Sequence of chain 5.B:
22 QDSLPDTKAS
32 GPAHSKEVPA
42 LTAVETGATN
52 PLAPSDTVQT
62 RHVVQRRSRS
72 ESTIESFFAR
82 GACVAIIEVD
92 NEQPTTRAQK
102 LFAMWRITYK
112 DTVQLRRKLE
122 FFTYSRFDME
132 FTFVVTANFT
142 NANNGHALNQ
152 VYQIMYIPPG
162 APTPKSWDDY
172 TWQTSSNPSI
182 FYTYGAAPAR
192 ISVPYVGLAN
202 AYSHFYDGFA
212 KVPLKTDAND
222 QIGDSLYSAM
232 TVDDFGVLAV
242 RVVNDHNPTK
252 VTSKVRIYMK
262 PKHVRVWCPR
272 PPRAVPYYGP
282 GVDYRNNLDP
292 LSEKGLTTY

Binding-site contacts:
Ligand atom N4 contacts residue ILE192 of chain 5.B at 3.6 Å.
Ligand atom C13 contacts residue PHE236 of chain 5.B at 3.8 Å (hydrophobic).
Ligand atom O15 contacts residue MET130 of chain 5.B at 3.8 Å.
Ligand atom C1 contacts residue ILE155 of chain 5.B at 3.8 Å (hydrophobic).
Ligand atom C22 contacts residue PHE236 of chain 5.B at 3.3 Å (hydrophobic).
Ligand atom C4 contacts residue ALA24 of chain 5.D at 3.9 Å (hydrophobic).
Ligand atom O24 contacts residue THR109 of chain 5.B at 3.6 Å.
Ligand atom C3 contacts residue ALA24 of chain 5.D at 3.6 Å (hydrophobic).
Ligand atom C12 contacts residue PHE236 of chain 5.B at 3.7 Å (hydrophobic).
Ligand atom C7 contacts residue VAL194 of chain 5.B at 3.6 Å (hydrophobic).
Ligand atom N6 contacts residue VAL194 of chain 5.B at 3.6 Å.
Ligand atom C4 contacts residue TYR157 of chain 5.B at 3.5 Å (hydrophobic).
Ligand atom C20 contacts residue PHE236 of chain 5.B at 3.4 Å (hydrophobic).
Ligand atom C19 contacts residue TYR110 of chain 5.B at 3.8 Å (hydrophobic).
Ligand atom C11 contacts residue PHE132 of chain 5.B at 3.5 Å (hydrophobic).
Ligand atom N3 contacts residue ILE192 of chain 5.B at 3.7 Å.
Ligand atom C16 contacts residue MET130 of chain 5.B at 3.8 Å (hydrophobic).
Ligand atom C13 contacts residue ILE108 of chain 5.B at 3.6 Å (hydrophobic).
Ligand atom C19 contacts residue PHE236 of chain 5.B at 3.6 Å (hydrophobic).
Ligand atom C18 contacts residue TYR110 of chain 5.B at 3.8 Å (hydrophobic).
Ligand atom O24 contacts residue PHE236 of chain 5.B at 3.9 Å.
Ligand atom C8 contacts residue VAL194 of chain 5.B at 3.8 Å (hydrophobic).
Ligand atom C3 contacts residue PRO179 of chain 5.B at 3.6 Å (hydrophobic).
Ligand atom N4 contacts residue LEU239 of chain 5.B at 3.6 Å.
Ligand atom C7 contacts residue ILE25 of chain 5.D at 3.8 Å (hydrophobic).
Ligand atom C10 contacts residue PHE132 of chain 5.B at 3.7 Å (hydrophobic).
Ligand atom C10 contacts residue ILE108 of chain 5.B at 3.5 Å (hydrophobic).
Ligand atom C25 contacts residue THR109 of chain 5.B at 3.2 Å.
Ligand atom N3 contacts residue LEU239 of chain 5.B at 3.8 Å.
Ligand atom C22 contacts residue TYR110 of chain 5.B at 3.3 Å (hydrophobic).
Ligand atom C21 contacts residue TYR203 of chain 5.B at 3.7 Å (hydrophobic).
Ligand atom O24 contacts residue TYR110 of chain 5.B at 3.3 Å.
Ligand atom C7 contacts residue TYR157 of chain 5.B at 3.5 Å (hydrophobic).
Ligand atom C3 contacts residue TYR157 of chain 5.B at 3.4 Å (hydrophobic).
Ligand atom O23 contacts residue PHE236 of chain 5.B at 3.3 Å.
Ligand atom C8 contacts residue TYR157 of chain 5.B at 3.4 Å (hydrophobic).
Ligand atom C1 contacts residue ILE181 of chain 5.B at 3.5 Å (hydrophobic).
Ligand atom C9 contacts residue VAL194 of chain 5.B at 3.8 Å (hydrophobic).
Ligand atom C17 contacts residue MET130 of chain 5.B at 3.7 Å (hydrophobic).
Ligand atom O23 contacts residue TYR110 of chain 5.B at 3.5 Å.

Sequence of chain 5.D:
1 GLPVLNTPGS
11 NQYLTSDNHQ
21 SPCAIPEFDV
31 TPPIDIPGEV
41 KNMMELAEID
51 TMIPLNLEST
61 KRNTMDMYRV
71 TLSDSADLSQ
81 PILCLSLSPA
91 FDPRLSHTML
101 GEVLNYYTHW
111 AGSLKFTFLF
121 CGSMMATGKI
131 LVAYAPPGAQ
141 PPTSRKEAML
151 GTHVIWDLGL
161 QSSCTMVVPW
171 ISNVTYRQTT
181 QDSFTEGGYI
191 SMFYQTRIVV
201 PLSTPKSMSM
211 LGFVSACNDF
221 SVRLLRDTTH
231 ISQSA

Sequence of chain 6.D:
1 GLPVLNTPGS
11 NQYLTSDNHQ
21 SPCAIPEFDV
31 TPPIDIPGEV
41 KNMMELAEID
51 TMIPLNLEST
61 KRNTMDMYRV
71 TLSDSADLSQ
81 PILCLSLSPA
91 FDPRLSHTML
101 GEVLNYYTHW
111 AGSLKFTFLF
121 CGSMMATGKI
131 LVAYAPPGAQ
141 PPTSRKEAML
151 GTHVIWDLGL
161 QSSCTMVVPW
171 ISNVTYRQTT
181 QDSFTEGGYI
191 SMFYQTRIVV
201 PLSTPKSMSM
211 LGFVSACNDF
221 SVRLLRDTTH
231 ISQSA

This small molecule binds to this protein.
Small molecule (SMILES): CCOC(=O)c1ccc(OCCCC2CCN(c3ccc(C)nn3)CC2)cc1